Binding-site contacts:
Ligand atom C29 contacts residue TRP84 of chain 1.B at 3.7 Å (hydrophobic).
Ligand atom C36 contacts residue GLY118 of chain 1.B at 3.8 Å.
Ligand atom C21 contacts residue TYR121 of chain 1.B at 3.4 Å (hydrophobic).
Ligand atom C18 contacts residue TYR334 of chain 1.B at 3.7 Å (hydrophobic).
Ligand atom C25 contacts residue PHE330 of chain 1.B at 3.8 Å (hydrophobic).
Ligand atom C14 contacts residue TYR70 of chain 1.B at 3.7 Å (hydrophobic).
Ligand atom C24 contacts residue TRP84 of chain 1.B at 3.6 Å (hydrophobic).
Ligand atom N27 contacts residue PHE330 of chain 1.B at 3.5 Å.
Ligand atom C26 contacts residue TRP84 of chain 1.B at 3.3 Å (hydrophobic).
Ligand atom C30 contacts residue TRP84 of chain 1.B at 3.5 Å (hydrophobic).
Ligand atom C22 contacts residue TYR121 of chain 1.B at 3.6 Å (hydrophobic).
Ligand atom C28 contacts residue HIS440 of chain 1.B at 3.7 Å.
Ligand atom C17 contacts residue TRP279 of chain 1.B at 3.8 Å (hydrophobic).
Ligand atom N27 contacts residue HIS440 of chain 1.B at 2.9 Å (h-bond).
Ligand atom C6 contacts residue SER286 of chain 1.B at 3.4 Å.
Ligand atom C20 contacts residue TYR121 of chain 1.B at 3.4 Å (hydrophobic).
Ligand atom C26 contacts residue HIS440 of chain 1.B at 3.6 Å.
Ligand atom C32 contacts residue PHE330 of chain 1.B at 3.8 Å (hydrophobic).
Ligand atom O11 contacts residue PHE288 of chain 1.B at 3.2 Å (h-bond).
Ligand atom C32 contacts residue TRP432 of chain 1.B at 3.8 Å (hydrophobic).
Ligand atom C34 contacts residue HIS440 of chain 1.B at 3.7 Å.
Ligand atom C7 contacts residue TYR334 of chain 1.B at 3.8 Å (hydrophobic).
Ligand atom C19 contacts residue TYR334 of chain 1.B at 3.6 Å (hydrophobic).
Ligand atom C33 contacts residue ILE439 of chain 1.B at 3.6 Å (hydrophobic).
Ligand atom C19 contacts residue TYR121 of chain 1.B at 3.4 Å (hydrophobic).
Ligand atom N10 contacts residue SER286 of chain 1.B at 3.5 Å (h-bond).
Ligand atom C1 contacts residue SER286 of chain 1.B at 3.6 Å.
Ligand atom C35 contacts residue GLU199 of chain 1.B at 3.4 Å.
Ligand atom C34 contacts residue GLY441 of chain 1.B at 3.7 Å.
Ligand atom C33 contacts residue TYR442 of chain 1.B at 3.5 Å (hydrophobic).
Ligand atom C26 contacts residue PHE330 of chain 1.B at 3.5 Å (hydrophobic).
Ligand atom C5 contacts residue SER286 of chain 1.B at 3.4 Å.
Ligand atom C31 contacts residue TRP432 of chain 1.B at 3.5 Å (hydrophobic).
Ligand atom C28 contacts residue TRP84 of chain 1.B at 3.7 Å (hydrophobic).
Ligand atom C33 contacts residue TRP84 of chain 1.B at 3.5 Å (hydrophobic).
Ligand atom N27 contacts residue TRP84 of chain 1.B at 3.5 Å.
Ligand atom C33 contacts residue PHE330 of chain 1.B at 3.5 Å (hydrophobic).
Ligand atom C33 contacts residue HIS440 of chain 1.B at 3.4 Å.
Ligand atom C15 contacts residue TRP279 of chain 1.B at 3.7 Å (hydrophobic).
Ligand atom C25 contacts residue TRP84 of chain 1.B at 3.4 Å (hydrophobic).

Sequence of chain 1.B:
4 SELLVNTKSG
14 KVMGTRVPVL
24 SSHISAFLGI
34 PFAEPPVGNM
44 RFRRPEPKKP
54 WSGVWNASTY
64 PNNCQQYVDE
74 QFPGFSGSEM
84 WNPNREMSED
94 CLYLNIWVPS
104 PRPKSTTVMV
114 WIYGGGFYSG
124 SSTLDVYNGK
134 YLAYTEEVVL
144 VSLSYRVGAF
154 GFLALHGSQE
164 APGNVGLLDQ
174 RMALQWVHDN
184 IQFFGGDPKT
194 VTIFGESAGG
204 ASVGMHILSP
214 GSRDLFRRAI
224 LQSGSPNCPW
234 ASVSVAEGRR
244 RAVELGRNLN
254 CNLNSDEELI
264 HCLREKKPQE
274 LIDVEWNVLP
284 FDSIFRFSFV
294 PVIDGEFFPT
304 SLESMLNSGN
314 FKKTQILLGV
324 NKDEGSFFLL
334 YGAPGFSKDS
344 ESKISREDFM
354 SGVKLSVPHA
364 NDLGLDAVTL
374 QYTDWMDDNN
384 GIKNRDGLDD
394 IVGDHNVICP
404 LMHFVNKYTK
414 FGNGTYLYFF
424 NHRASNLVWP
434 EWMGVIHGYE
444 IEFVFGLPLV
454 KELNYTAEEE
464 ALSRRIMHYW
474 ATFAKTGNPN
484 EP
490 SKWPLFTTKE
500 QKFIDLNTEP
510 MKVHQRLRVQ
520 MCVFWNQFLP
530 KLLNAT

A protein and the small-molecule ligand that binds it are described below.
Small molecule (SMILES): O=c1ccc2c([nH]1)CCC[C@@H]2NCCCCCCCCCCNc1c2c(nc3ccccc13)CCCC2